Binding-site contacts:
Ligand atom C8 contacts residue TYR62 of chain 1.H at 3.5 Å (hydrophobic).
Ligand atom C6 contacts residue ASN94 of chain 1.H at 4.0 Å.
Ligand atom O3 contacts residue PHE21 of chain 1.H at 4.4 Å.
Ligand atom C3 contacts residue ASN94 of chain 1.H at 4.2 Å.
Ligand atom O7 contacts residue GLY95 of chain 1.H at 3.0 Å (h-bond).
Ligand atom C8 contacts residue PHE86 of chain 1.H at 3.8 Å (hydrophobic).
Ligand atom C2 contacts residue GLY95 of chain 1.H at 3.9 Å.
Ligand atom C1 contacts residue GLY95 of chain 1.H at 4.3 Å.
Ligand atom C7 contacts residue TRP88 of chain 1.H at 3.8 Å (hydrophobic).
Ligand atom C1 contacts residue ASN94 of chain 1.H at 4.2 Å.
Ligand atom O3 contacts residue ASN94 of chain 1.H at 4.4 Å.
Ligand atom N2 contacts residue TYR62 of chain 1.H at 3.1 Å (h-bond).
Ligand atom C2 contacts residue ASN94 of chain 1.H at 3.8 Å.
Ligand atom O1 contacts residue PHE98 of chain 1.H at 4.3 Å.
Ligand atom N2 contacts residue PHE98 of chain 1.H at 4.3 Å.
Ligand atom O1 contacts residue GLY95 of chain 1.H at 3.5 Å.
Ligand atom O7 contacts residue TRP88 of chain 1.H at 3.0 Å (h-bond).
Ligand atom O3 contacts residue TRP45 of chain 1.H at 3.7 Å.
Ligand atom O3 contacts residue TYR62 of chain 1.H at 3.8 Å.
Ligand atom O7 contacts residue ASN94 of chain 1.H at 3.4 Å.
Ligand atom C7 contacts residue GLY95 of chain 1.H at 3.9 Å.
Ligand atom C3 contacts residue TRP45 of chain 1.H at 4.0 Å (hydrophobic).
Ligand atom C5 contacts residue ASN94 of chain 1.H at 4.0 Å.
Ligand atom C5 contacts residue HIS44 of chain 1.H at 4.3 Å.
Ligand atom C4 contacts residue TRP45 of chain 1.H at 4.2 Å (hydrophobic).
Ligand atom C1 contacts residue HIS44 of chain 1.H at 4.3 Å.
Ligand atom N2 contacts residue GLY95 of chain 1.H at 4.2 Å.
Ligand atom C2 contacts residue TYR62 of chain 1.H at 4.2 Å (hydrophobic).
Ligand atom C8 contacts residue PHE98 of chain 1.H at 3.6 Å (hydrophobic).
Ligand atom C7 contacts residue TYR62 of chain 1.H at 3.8 Å (hydrophobic).
Ligand atom O4 contacts residue HIS44 of chain 1.H at 4.4 Å.
Ligand atom C8 contacts residue TRP88 of chain 1.H at 3.7 Å (hydrophobic).
Ligand atom O4 contacts residue TRP45 of chain 1.H at 3.3 Å (h-bond).
Ligand atom C4 contacts residue ASN94 of chain 1.H at 3.8 Å.
Ligand atom C3 contacts residue TYR62 of chain 1.H at 3.8 Å (hydrophobic).
Ligand atom O7 contacts residue PHE98 of chain 1.H at 4.1 Å.
Ligand atom C7 contacts residue PHE98 of chain 1.H at 3.8 Å (hydrophobic).
Ligand atom O7 contacts residue LEU93 of chain 1.H at 3.8 Å.
Ligand atom O5 contacts residue ASN94 of chain 1.H at 3.7 Å.
Ligand atom C1 contacts residue TYR62 of chain 1.H at 4.3 Å (hydrophobic).

Sequence of chain 1.H:
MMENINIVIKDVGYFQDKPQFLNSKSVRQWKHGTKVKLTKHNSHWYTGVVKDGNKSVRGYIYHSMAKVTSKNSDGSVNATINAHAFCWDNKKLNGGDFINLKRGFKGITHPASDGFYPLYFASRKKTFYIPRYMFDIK

This protein binds this small molecule.
Small molecule (SMILES): CC(=O)N[C@@H]1[C@@H](O)[C@H](O)[C@@H](CO)O[C@H]1O